The small molecule below binds the protein below.
Small molecule (SMILES): OC[C@H]1O[C@H](O[C@H]2[C@H](O)[C@@H](O)[C@H](OCCCCCC3CCCCC3)O[C@@H]2CO)[C@H](O)[C@@H](O)[C@@H]1O

Binding-site contacts:
Ligand atom C5 contacts residue MET113 of chain 1.D at 4.3 Å (hydrophobic).
Ligand atom C8 contacts residue ILE163 of chain 1.D at 4.5 Å (hydrophobic).
Ligand atom O12 contacts residue VAL123 of chain 1.D at 4.5 Å.
Ligand atom C4 contacts residue VAL123 of chain 1.D at 4.3 Å (hydrophobic).
Ligand atom C7 contacts residue ILE422 of chain 1.D at 3.5 Å (hydrophobic).
Ligand atom C10 contacts residue LEU276 of chain 1.D at 4.1 Å (hydrophobic).
Ligand atom C9 contacts residue ILE163 of chain 1.D at 4.1 Å (hydrophobic).
Ligand atom C10 contacts residue VAL164 of chain 1.D at 4.3 Å (hydrophobic).
Ligand atom C5 contacts residue VAL123 of chain 1.D at 4.3 Å (hydrophobic).
Ligand atom C3 contacts residue MET113 of chain 1.D at 3.8 Å (hydrophobic).
Ligand atom C6 contacts residue PHE245 of chain 1.D at 4.3 Å (hydrophobic).
Ligand atom C8 contacts residue ILE422 of chain 1.D at 3.5 Å (hydrophobic).
Ligand atom C9 contacts residue ILE422 of chain 1.D at 4.5 Å (hydrophobic).
Ligand atom C11 contacts residue PHE245 of chain 1.D at 3.5 Å (hydrophobic).
Ligand atom C3 contacts residue VAL123 of chain 1.D at 4.1 Å (hydrophobic).
Ligand atom C7 contacts residue ILE163 of chain 1.D at 3.8 Å (hydrophobic).
Ligand atom C9 contacts residue ILE160 of chain 1.D at 3.8 Å (hydrophobic).
Ligand atom C5 contacts residue ILE163 of chain 1.D at 4.0 Å (hydrophobic).
Ligand atom C9 contacts residue LEU276 of chain 1.D at 4.3 Å (hydrophobic).
Ligand atom C10 contacts residue ILE163 of chain 1.D at 4.2 Å (hydrophobic).
Ligand atom C1 contacts residue VAL123 of chain 1.D at 4.5 Å (hydrophobic).
Ligand atom C10 contacts residue PHE245 of chain 1.D at 4.3 Å (hydrophobic).
Ligand atom C6 contacts residue ILE163 of chain 1.D at 4.0 Å (hydrophobic).
Ligand atom C5 contacts residue PHE245 of chain 1.D at 4.1 Å (hydrophobic).
Ligand atom C11 contacts residue ILE163 of chain 1.D at 3.4 Å (hydrophobic).

Sequence of chain 1.D:
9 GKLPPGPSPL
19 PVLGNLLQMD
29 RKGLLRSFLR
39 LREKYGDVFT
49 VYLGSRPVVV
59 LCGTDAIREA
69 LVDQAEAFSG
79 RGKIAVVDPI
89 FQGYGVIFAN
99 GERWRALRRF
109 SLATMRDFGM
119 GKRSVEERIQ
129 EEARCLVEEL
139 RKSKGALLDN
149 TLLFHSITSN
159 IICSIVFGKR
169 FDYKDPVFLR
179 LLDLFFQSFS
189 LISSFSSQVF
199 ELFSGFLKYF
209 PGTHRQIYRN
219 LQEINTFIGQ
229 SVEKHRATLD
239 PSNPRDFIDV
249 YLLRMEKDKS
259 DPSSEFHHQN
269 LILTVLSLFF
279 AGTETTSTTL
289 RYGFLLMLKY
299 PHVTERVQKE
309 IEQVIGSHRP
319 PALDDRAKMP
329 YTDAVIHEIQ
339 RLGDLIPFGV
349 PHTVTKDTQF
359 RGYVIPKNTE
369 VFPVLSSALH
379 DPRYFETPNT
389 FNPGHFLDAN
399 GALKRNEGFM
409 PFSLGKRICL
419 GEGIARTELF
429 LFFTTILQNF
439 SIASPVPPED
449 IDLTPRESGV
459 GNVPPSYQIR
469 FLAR